Sequence of chain 1.C:
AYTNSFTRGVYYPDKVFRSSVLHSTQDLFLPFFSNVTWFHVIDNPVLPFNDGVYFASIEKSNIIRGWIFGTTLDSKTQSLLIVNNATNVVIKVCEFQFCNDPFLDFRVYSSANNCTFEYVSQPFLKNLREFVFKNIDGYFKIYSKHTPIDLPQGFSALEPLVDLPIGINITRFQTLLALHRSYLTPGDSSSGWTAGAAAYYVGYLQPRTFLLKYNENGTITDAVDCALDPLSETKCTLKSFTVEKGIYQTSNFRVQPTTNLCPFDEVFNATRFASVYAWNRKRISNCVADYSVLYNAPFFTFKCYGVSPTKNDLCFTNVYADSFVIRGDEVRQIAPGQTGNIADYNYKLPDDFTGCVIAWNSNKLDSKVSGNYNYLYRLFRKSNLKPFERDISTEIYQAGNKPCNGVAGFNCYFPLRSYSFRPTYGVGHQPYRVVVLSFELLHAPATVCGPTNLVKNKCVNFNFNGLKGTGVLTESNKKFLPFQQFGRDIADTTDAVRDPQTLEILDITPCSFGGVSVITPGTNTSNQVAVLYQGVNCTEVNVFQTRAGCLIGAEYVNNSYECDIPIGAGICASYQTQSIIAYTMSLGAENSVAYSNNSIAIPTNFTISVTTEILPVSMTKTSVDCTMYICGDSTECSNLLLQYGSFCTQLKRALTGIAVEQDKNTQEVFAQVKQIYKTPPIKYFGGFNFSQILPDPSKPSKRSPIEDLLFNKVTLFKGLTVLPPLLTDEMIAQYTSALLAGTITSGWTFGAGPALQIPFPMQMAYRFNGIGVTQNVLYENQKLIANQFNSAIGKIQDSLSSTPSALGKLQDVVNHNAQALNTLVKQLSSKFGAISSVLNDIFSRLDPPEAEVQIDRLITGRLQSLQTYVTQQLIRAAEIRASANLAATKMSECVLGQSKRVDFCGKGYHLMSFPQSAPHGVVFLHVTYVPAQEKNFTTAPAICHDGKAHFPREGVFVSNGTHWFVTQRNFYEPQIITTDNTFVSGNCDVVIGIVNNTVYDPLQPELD

Binding-site contacts:
Ligand atom C7 contacts residue ASN654 of chain 1.C at 3.3 Å.
Ligand atom C3 contacts residue ASN654 of chain 1.C at 3.8 Å.
Ligand atom C8 contacts residue ASN654 of chain 1.C at 4.4 Å.
Ligand atom C2 contacts residue ASN654 of chain 1.C at 2.5 Å.
Ligand atom O5 contacts residue ASN654 of chain 1.C at 2.4 Å (h-bond).
Ligand atom C5 contacts residue ASN654 of chain 1.C at 3.7 Å.
Ligand atom C4 contacts residue ASN654 of chain 1.C at 4.2 Å.
Ligand atom N2 contacts residue ASN654 of chain 1.C at 2.9 Å (h-bond).
Ligand atom O7 contacts residue ASN654 of chain 1.C at 3.3 Å (h-bond).
Ligand atom C1 contacts residue ASN654 of chain 1.C at 1.4 Å.

This protein binds this small molecule.
Small molecule (SMILES): CC(=O)N[C@@H]1[C@@H](O)[C@H](O)[C@@H](CO)O[C@H]1O